Binding-site contacts:
Ligand atom C4 contacts residue ASN286 of chain 1.B at 4.2 Å.
Ligand atom O5 contacts residue ASN286 of chain 1.B at 2.4 Å (h-bond).
Ligand atom C7 contacts residue ASN286 of chain 1.B at 3.4 Å.
Ligand atom C2 contacts residue ASN286 of chain 1.B at 2.4 Å.
Ligand atom C5 contacts residue ASN286 of chain 1.B at 3.7 Å.
Ligand atom C1 contacts residue ASN286 of chain 1.B at 1.4 Å.
Ligand atom C3 contacts residue ASN286 of chain 1.B at 3.8 Å.
Ligand atom N2 contacts residue ASN286 of chain 1.B at 2.9 Å (h-bond).
Ligand atom O7 contacts residue ASN286 of chain 1.B at 3.2 Å (h-bond).
Ligand atom O6 contacts residue ASN286 of chain 1.B at 4.0 Å.

A small-molecule ligand and the protein it binds are described below.
Small molecule (SMILES): CC(=O)N[C@@H]1[C@@H](O)[C@H](O)[C@@H](CO)O[C@H]1O

Sequence of chain 1.B:
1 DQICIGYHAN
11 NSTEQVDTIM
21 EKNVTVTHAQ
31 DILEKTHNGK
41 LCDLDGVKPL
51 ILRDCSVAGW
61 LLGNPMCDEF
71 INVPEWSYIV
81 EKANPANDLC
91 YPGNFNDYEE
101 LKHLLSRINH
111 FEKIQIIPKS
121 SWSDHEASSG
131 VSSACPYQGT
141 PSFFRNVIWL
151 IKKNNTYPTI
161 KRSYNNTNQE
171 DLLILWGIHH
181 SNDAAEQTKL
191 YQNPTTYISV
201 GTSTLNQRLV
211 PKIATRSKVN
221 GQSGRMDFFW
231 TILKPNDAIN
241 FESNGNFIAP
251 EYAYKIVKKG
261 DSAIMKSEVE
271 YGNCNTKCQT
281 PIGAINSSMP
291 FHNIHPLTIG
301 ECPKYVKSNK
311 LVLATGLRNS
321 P